Sequence of chain 1.B:
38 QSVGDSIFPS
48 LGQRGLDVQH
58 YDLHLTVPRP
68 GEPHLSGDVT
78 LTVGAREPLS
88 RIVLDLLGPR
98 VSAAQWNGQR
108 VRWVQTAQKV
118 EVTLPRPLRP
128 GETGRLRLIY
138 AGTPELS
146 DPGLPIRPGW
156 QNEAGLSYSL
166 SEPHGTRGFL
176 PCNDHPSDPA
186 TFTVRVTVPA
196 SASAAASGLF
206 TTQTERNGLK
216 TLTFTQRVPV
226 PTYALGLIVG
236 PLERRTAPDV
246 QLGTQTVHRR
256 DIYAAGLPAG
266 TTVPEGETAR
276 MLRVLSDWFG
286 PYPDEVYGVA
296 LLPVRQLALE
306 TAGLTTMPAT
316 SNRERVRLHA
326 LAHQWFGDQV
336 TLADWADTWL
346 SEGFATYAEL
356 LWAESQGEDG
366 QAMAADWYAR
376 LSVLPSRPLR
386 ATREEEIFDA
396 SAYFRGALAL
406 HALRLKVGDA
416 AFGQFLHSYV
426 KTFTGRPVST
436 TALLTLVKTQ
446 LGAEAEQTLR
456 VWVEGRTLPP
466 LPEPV

Binding-site contacts:
Ligand atom CE2 contacts residue GLU167 of chain 1.B at 3.0 Å.
Ligand atom C contacts residue ZN1 of chain 1.N at 3.1 Å.
Ligand atom O contacts residue VAL321 of chain 1.B at 3.3 Å.
Ligand atom N contacts residue HIS328 of chain 1.B at 3.8 Å.
Ligand atom CA contacts residue ZN1 of chain 1.N at 3.4 Å.
Ligand atom O contacts residue ZN1 of chain 1.N at 2.5 Å.
Ligand atom O contacts residue LEU302 of chain 1.B at 3.6 Å.
Ligand atom N contacts residue GLU305 of chain 1.B at 3.0 Å (salt-bridge).
Ligand atom CD2 contacts residue GLU167 of chain 1.B at 3.5 Å.
Ligand atom OXT contacts residue ARG318 of chain 1.B at 3.0 Å (salt-bridge).
Ligand atom N contacts residue LEU302 of chain 1.B at 3.8 Å.
Ligand atom OH contacts residue ILE151 of chain 1.B at 2.8 Å.
Ligand atom N contacts residue GLU347 of chain 1.B at 3.0 Å (salt-bridge).
Ligand atom O contacts residue GLU347 of chain 1.B at 3.2 Å (salt-bridge).
Ligand atom CE1 contacts residue LEU304 of chain 1.B at 3.7 Å (hydrophobic).
Ligand atom CZ contacts residue ILE151 of chain 1.B at 3.6 Å (hydrophobic).
Ligand atom O contacts residue ARG318 of chain 1.B at 2.9 Å (salt-bridge).
Ligand atom N contacts residue ZN1 of chain 1.N at 2.6 Å.
Ligand atom O contacts residue SER316 of chain 1.B at 3.7 Å.
Ligand atom CD1 contacts residue ALA303 of chain 1.B at 3.6 Å (hydrophobic).
Ligand atom N contacts residue ALA303 of chain 1.B at 3.2 Å (h-bond).
Ligand atom O contacts residue HIS324 of chain 1.B at 3.2 Å (h-bond).
Ligand atom O contacts residue TYR398 of chain 1.B at 2.7 Å (h-bond).
Ligand atom OXT contacts residue SER316 of chain 1.B at 2.8 Å (h-bond).
Ligand atom C contacts residue ARG318 of chain 1.B at 3.5 Å.
Ligand atom CA contacts residue SER316 of chain 1.B at 3.7 Å.
Ligand atom C contacts residue SER316 of chain 1.B at 3.3 Å.
Ligand atom CZ contacts residue GLU167 of chain 1.B at 3.3 Å.
Ligand atom CB contacts residue HIS324 of chain 1.B at 3.7 Å.
Ligand atom CA contacts residue ALA303 of chain 1.B at 3.3 Å (hydrophobic).
Ligand atom CB contacts residue TYR398 of chain 1.B at 3.4 Å (hydrophobic).
Ligand atom O contacts residue ALA303 of chain 1.B at 2.8 Å (h-bond).
Ligand atom C contacts residue TYR398 of chain 1.B at 3.4 Å (hydrophobic).
Ligand atom C contacts residue ALA303 of chain 1.B at 3.7 Å (hydrophobic).
Ligand atom CB contacts residue LEU302 of chain 1.B at 3.5 Å (hydrophobic).
Ligand atom CG contacts residue LEU302 of chain 1.B at 3.8 Å (hydrophobic).
Ligand atom N contacts residue GLU167 of chain 1.B at 3.8 Å.
Ligand atom CA contacts residue LEU302 of chain 1.B at 3.6 Å (hydrophobic).
Ligand atom OH contacts residue GLU167 of chain 1.B at 2.7 Å (salt-bridge).
Ligand atom CD1 contacts residue LEU302 of chain 1.B at 3.7 Å (hydrophobic).

A small-molecule ligand and the protein it binds are described below.
Small molecule (SMILES): C[C@H](NC(=O)[C@H](CO)NC(=O)[C@@H]([NH3+])Cc1ccc(O)cc1)C(=O)O